The small molecule below binds the protein below.
Small molecule (SMILES): CC(=O)N[C@@H]1[C@@H](O)[C@H](O)[C@@H](CO)O[C@H]1O

Sequence of chain 1.D:
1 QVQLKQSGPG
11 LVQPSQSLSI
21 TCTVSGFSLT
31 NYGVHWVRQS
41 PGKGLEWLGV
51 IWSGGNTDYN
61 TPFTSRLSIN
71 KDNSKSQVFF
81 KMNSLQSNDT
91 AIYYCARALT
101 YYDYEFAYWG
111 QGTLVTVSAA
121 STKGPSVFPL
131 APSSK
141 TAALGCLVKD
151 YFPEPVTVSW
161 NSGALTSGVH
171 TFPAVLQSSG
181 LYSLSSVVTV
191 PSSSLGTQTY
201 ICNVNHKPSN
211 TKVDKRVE

Binding-site contacts:
Ligand atom O3 contacts residue GLN86 of chain 1.D at 4.2 Å.
Ligand atom O5 contacts residue ASN88 of chain 1.D at 2.4 Å (h-bond).
Ligand atom N2 contacts residue ASN88 of chain 1.D at 3.5 Å (h-bond).
Ligand atom C5 contacts residue ASN88 of chain 1.D at 3.6 Å.
Ligand atom C2 contacts residue GLN86 of chain 1.D at 4.4 Å.
Ligand atom C4 contacts residue ASN88 of chain 1.D at 4.4 Å.
Ligand atom C1 contacts residue ASN88 of chain 1.D at 1.4 Å.
Ligand atom C2 contacts residue ASN88 of chain 1.D at 2.7 Å.
Ligand atom O3 contacts residue ASN88 of chain 1.D at 3.6 Å (h-bond).
Ligand atom C8 contacts residue GLN86 of chain 1.D at 4.3 Å.
Ligand atom C3 contacts residue ASN88 of chain 1.D at 3.9 Å.